Sequence of chain 1.A:
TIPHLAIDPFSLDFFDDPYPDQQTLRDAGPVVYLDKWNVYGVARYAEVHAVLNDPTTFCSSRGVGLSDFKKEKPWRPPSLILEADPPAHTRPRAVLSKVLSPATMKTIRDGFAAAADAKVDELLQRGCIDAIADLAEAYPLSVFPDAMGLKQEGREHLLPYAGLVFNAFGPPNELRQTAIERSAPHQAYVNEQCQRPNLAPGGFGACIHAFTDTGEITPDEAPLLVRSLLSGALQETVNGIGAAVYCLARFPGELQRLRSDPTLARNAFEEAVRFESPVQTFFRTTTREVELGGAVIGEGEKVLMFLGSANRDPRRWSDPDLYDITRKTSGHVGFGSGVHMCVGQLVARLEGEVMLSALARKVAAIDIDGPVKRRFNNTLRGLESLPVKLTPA

Binding-site contacts:
Ligand atom C7 contacts residue ARG93 of chain 1.A at 3.9 Å.
Ligand atom C6 contacts residue LEU99 of chain 1.A at 3.6 Å (hydrophobic).
Ligand atom C4 contacts residue GLU253 of chain 1.A at 4.5 Å.
Ligand atom O1 contacts residue SER245 of chain 1.A at 3.3 Å.
Ligand atom C1 contacts residue SER245 of chain 1.A at 4.3 Å.
Ligand atom O2 contacts residue ILE98 of chain 1.A at 3.7 Å.
Ligand atom C8 contacts residue HEM1 of chain 1.C at 4.0 Å.
Ligand atom C7 contacts residue SER96 of chain 1.A at 3.7 Å.
Ligand atom O2 contacts residue SER245 of chain 1.A at 2.8 Å (h-bond).
Ligand atom C2 contacts residue GLY249 of chain 1.A at 4.0 Å.
Ligand atom C4 contacts residue HEM1 of chain 1.C at 4.5 Å.
Ligand atom C8 contacts residue GLU253 of chain 1.A at 3.8 Å.
Ligand atom C3 contacts residue PHE183 of chain 1.A at 3.8 Å (hydrophobic).
Ligand atom C4 contacts residue PHE183 of chain 1.A at 4.1 Å (hydrophobic).
Ligand atom C2 contacts residue VAL182 of chain 1.A at 4.3 Å (hydrophobic).
Ligand atom C8 contacts residue PHE183 of chain 1.A at 3.5 Å (hydrophobic).
Ligand atom O1 contacts residue SER96 of chain 1.A at 4.2 Å.
Ligand atom O1 contacts residue SER248 of chain 1.A at 3.4 Å.
Ligand atom C7 contacts residue SER248 of chain 1.A at 4.4 Å.
Ligand atom C4 contacts residue LEU99 of chain 1.A at 3.9 Å (hydrophobic).
Ligand atom C3 contacts residue GLY249 of chain 1.A at 3.9 Å.
Ligand atom C2 contacts residue ARG93 of chain 1.A at 4.2 Å.
Ligand atom C8 contacts residue PHE299 of chain 1.A at 3.8 Å (hydrophobic).
Ligand atom C7 contacts residue LEU99 of chain 1.A at 4.0 Å (hydrophobic).
Ligand atom O1 contacts residue ARG244 of chain 1.A at 4.3 Å.
Ligand atom O1 contacts residue ARG93 of chain 1.A at 3.1 Å (salt-bridge).
Ligand atom O2 contacts residue SER96 of chain 1.A at 2.6 Å (h-bond).
Ligand atom C3 contacts residue PHE186 of chain 1.A at 4.3 Å (hydrophobic).
Ligand atom C2 contacts residue SER248 of chain 1.A at 4.1 Å.
Ligand atom C1 contacts residue LEU99 of chain 1.A at 3.5 Å (hydrophobic).
Ligand atom C5 contacts residue HEM1 of chain 1.C at 3.3 Å.
Ligand atom C4 contacts residue GLY249 of chain 1.A at 4.2 Å.
Ligand atom O2 contacts residue LEU99 of chain 1.A at 3.5 Å.
Ligand atom C6 contacts residue HEM1 of chain 1.C at 3.5 Å.
Ligand atom C4 contacts residue PHE299 of chain 1.A at 4.4 Å (hydrophobic).
Ligand atom C2 contacts residue PHE186 of chain 1.A at 4.4 Å (hydrophobic).
Ligand atom C3 contacts residue LEU99 of chain 1.A at 3.8 Å (hydrophobic).
Ligand atom C7 contacts residue SER245 of chain 1.A at 3.5 Å.
Ligand atom C5 contacts residue LEU99 of chain 1.A at 3.8 Å (hydrophobic).
Ligand atom C2 contacts residue LEU99 of chain 1.A at 3.6 Å (hydrophobic).

This protein binds this small molecule.
Small molecule (SMILES): Cc1ccc(C(=O)O)cc1